The small molecule below binds the protein below.
Small molecule (SMILES): NS(=O)(=O)c1ccc(CCO)cc1

Sequence of chain 1.A:
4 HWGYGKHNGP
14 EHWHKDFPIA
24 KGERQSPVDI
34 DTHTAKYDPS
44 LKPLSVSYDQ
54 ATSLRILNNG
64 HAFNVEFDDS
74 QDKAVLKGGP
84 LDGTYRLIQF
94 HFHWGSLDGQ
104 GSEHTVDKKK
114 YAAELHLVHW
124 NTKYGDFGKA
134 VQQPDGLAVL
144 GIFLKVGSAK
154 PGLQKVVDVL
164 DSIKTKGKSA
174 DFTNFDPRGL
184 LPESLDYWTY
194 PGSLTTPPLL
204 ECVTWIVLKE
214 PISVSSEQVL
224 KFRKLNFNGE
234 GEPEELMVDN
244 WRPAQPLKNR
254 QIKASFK

Binding-site contacts:
Ligand atom C5 contacts residue ILE91 of chain 1.A at 4.0 Å (hydrophobic).
Ligand atom O1 contacts residue GLN92 of chain 1.A at 4.5 Å.
Ligand atom C1 contacts residue ILE91 of chain 1.A at 3.7 Å (hydrophobic).
Ligand atom C4 contacts residue ILE91 of chain 1.A at 4.4 Å (hydrophobic).
Ligand atom S contacts residue GLN92 of chain 1.A at 4.4 Å.
Ligand atom C1 contacts residue GLN92 of chain 1.A at 4.4 Å.
Ligand atom N contacts residue GLU69 of chain 1.A at 2.7 Å (salt-bridge).
Ligand atom O2 contacts residue ASN67 of chain 1.A at 3.1 Å (h-bond).
Ligand atom C contacts residue ILE91 of chain 1.A at 3.5 Å (hydrophobic).
Ligand atom O2 contacts residue GLU69 of chain 1.A at 3.5 Å.
Ligand atom C contacts residue GLU69 of chain 1.A at 4.1 Å.
Ligand atom N contacts residue LEU60 of chain 1.A at 4.0 Å.
Ligand atom S contacts residue GLU69 of chain 1.A at 3.8 Å.
Ligand atom C2 contacts residue GLU69 of chain 1.A at 4.0 Å.
Ligand atom C contacts residue PHE70 of chain 1.A at 4.2 Å (hydrophobic).
Ligand atom C2 contacts residue ILE91 of chain 1.A at 4.5 Å (hydrophobic).
Ligand atom O1 contacts residue ASN67 of chain 1.A at 3.8 Å.
Ligand atom C1 contacts residue GLU69 of chain 1.A at 3.5 Å.
Ligand atom C6 contacts residue ILE91 of chain 1.A at 4.5 Å (hydrophobic).
Ligand atom N contacts residue ASN67 of chain 1.A at 3.8 Å.
Ligand atom S contacts residue ASN67 of chain 1.A at 3.7 Å.
Ligand atom O2 contacts residue GLN92 of chain 1.A at 3.2 Å.
Ligand atom C6 contacts residue ASP72 of chain 1.A at 4.1 Å.